Sequence of chain 1.A:
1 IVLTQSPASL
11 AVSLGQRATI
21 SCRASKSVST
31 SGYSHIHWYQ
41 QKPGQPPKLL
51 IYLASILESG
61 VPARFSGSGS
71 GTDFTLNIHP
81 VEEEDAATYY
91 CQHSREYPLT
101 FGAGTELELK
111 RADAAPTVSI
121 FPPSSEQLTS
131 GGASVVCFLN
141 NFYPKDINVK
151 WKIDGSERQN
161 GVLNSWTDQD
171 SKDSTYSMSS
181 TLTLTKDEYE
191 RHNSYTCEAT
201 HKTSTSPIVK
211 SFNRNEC

Binding-site contacts:
Ligand atom C3 contacts residue TYR102 of chain 1.B at 3.7 Å (hydrophobic).
Ligand atom C16 contacts residue PHE99 of chain 1.B at 3.7 Å (hydrophobic).
Ligand atom C2 contacts residue TYR102 of chain 1.B at 3.6 Å (hydrophobic).
Ligand atom O23 contacts residue PHE97 of chain 1.B at 3.7 Å.
Ligand atom O5 contacts residue ARG95 of chain 1.A at 3.8 Å.
Ligand atom C22 contacts residue PHE97 of chain 1.B at 3.6 Å (hydrophobic).
Ligand atom C7 contacts residue HIS35 of chain 1.A at 3.5 Å.
Ligand atom C23 contacts residue PHE97 of chain 1.B at 3.5 Å (hydrophobic).
Ligand atom C16 contacts residue PHE97 of chain 1.B at 3.9 Å (hydrophobic).
Ligand atom O21 contacts residue PHE97 of chain 1.B at 3.6 Å.
Ligand atom O23 contacts residue VAL107 of chain 1.B at 3.6 Å.
Ligand atom C6 contacts residue HIS35 of chain 1.A at 3.4 Å.
Ligand atom O19 contacts residue ARG95 of chain 1.A at 3.9 Å.
Ligand atom C21 contacts residue PHE97 of chain 1.B at 3.5 Å (hydrophobic).
Ligand atom O21 contacts residue HIS34 of chain 1.B at 3.0 Å (h-bond).
Ligand atom O14 contacts residue TYR105 of chain 1.B at 3.2 Å (h-bond).
Ligand atom O2' contacts residue SER31 of chain 1.A at 3.8 Å.
Ligand atom O5' contacts residue TYR103 of chain 1.B at 3.9 Å.
Ligand atom C6' contacts residue TYR102 of chain 1.B at 3.7 Å (hydrophobic).
Ligand atom C7 contacts residue SER94 of chain 1.A at 3.9 Å.
Ligand atom C23 contacts residue HIS34 of chain 1.B at 3.7 Å.
Ligand atom C22 contacts residue TYR105 of chain 1.B at 3.8 Å (hydrophobic).
Ligand atom C14 contacts residue SER94 of chain 1.A at 3.7 Å.
Ligand atom C6 contacts residue THR30 of chain 1.A at 3.6 Å.
Ligand atom C19 contacts residue ARG95 of chain 1.A at 3.2 Å.
Ligand atom C6 contacts residue ARG95 of chain 1.A at 3.8 Å.
Ligand atom O23 contacts residue LEU99 of chain 1.A at 3.6 Å.
Ligand atom C21 contacts residue LEU49 of chain 1.B at 3.6 Å (hydrophobic).
Ligand atom O23 contacts residue HIS34 of chain 1.B at 3.5 Å.
Ligand atom C18 contacts residue TYR97 of chain 1.A at 3.8 Å (hydrophobic).
Ligand atom C8 contacts residue SER94 of chain 1.A at 3.7 Å.
Ligand atom C15 contacts residue TYR105 of chain 1.B at 3.5 Å (hydrophobic).
Ligand atom C23 contacts residue LEU99 of chain 1.A at 3.9 Å (hydrophobic).
Ligand atom C5' contacts residue TYR102 of chain 1.B at 3.5 Å (hydrophobic).
Ligand atom O5 contacts residue THR30 of chain 1.A at 3.2 Å (h-bond).
Ligand atom O14 contacts residue SER94 of chain 1.A at 2.6 Å (h-bond).
Ligand atom C20 contacts residue PHE97 of chain 1.B at 3.4 Å (hydrophobic).
Ligand atom C21 contacts residue TYR97 of chain 1.A at 3.4 Å (hydrophobic).
Ligand atom O5' contacts residue TYR102 of chain 1.B at 3.4 Å.
Ligand atom O2' contacts residue TYR103 of chain 1.B at 3.7 Å.

A small-molecule ligand and the protein it binds are described below.
Small molecule (SMILES): C[C@@H]1O[C@@H](O[C@H]2C[C@@H](O)[C@]3(CO)[C@H]4[C@H](O)C[C@]5(C)[C@@H](C6=CC(=O)OC6)CC[C@]5(O)[C@@H]4CC[C@]3(O)C2)[C@H](O)[C@H](O)[C@H]1O

Sequence of chain 1.B:
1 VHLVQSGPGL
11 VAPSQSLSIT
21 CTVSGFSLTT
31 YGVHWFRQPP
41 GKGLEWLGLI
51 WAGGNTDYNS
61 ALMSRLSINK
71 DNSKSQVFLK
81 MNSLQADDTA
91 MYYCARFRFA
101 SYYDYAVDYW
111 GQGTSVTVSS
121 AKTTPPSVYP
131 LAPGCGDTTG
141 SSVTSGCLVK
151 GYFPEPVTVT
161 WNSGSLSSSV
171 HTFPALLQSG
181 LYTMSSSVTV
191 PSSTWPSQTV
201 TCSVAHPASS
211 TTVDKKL